The small molecule below binds the protein below.
Small molecule (SMILES): CC(=O)[C@H]1CC[C@H]2[C@@H]3CCC4=CC(=O)CC[C@]4(C)[C@H]3CC[C@]12C

Sequence of chain 1.A:
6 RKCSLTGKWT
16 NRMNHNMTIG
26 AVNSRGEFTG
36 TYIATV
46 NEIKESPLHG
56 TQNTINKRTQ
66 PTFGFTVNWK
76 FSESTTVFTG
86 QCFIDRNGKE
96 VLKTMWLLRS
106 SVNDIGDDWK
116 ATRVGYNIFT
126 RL

Sequence of chain 2.A:
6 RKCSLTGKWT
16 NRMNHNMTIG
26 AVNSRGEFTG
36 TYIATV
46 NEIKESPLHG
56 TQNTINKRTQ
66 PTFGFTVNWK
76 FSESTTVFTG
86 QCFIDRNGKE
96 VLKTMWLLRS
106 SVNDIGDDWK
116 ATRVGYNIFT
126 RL

Binding-site contacts:
Ligand atom O20 contacts residue PHE83 of chain 2.A at 3.5 Å.
Ligand atom C19 contacts residue TRP74 of chain 2.A at 3.8 Å (hydrophobic).
Ligand atom C20 contacts residue ASN122 of chain 2.A at 3.3 Å.
Ligand atom C16 contacts residue TRP101 of chain 2.A at 3.6 Å (hydrophobic).
Ligand atom C4 contacts residue PHE76 of chain 2.A at 3.5 Å (hydrophobic).
Ligand atom C18 contacts residue HIS20 of chain 2.A at 3.6 Å.
Ligand atom O3 contacts residue VAL41 of chain 2.A at 3.9 Å.
Ligand atom O20 contacts residue ASN122 of chain 2.A at 2.4 Å (h-bond).
Ligand atom C11 contacts residue TRP114 of chain 1.A at 4.1 Å (hydrophobic).
Ligand atom C21 contacts residue TRP101 of chain 2.A at 3.8 Å (hydrophobic).
Ligand atom C3 contacts residue VAL41 of chain 2.A at 3.9 Å (hydrophobic).
Ligand atom C21 contacts residue ASN122 of chain 2.A at 3.4 Å.
Ligand atom C17 contacts residue TRP101 of chain 2.A at 3.8 Å (hydrophobic).
Ligand atom C1 contacts residue THR40 of chain 2.A at 3.6 Å.
Ligand atom C2 contacts residue VAL41 of chain 2.A at 4.1 Å (hydrophobic).
Ligand atom C20 contacts residue TRP101 of chain 2.A at 3.3 Å (hydrophobic).
Ligand atom C19 contacts residue PHE76 of chain 2.A at 3.5 Å (hydrophobic).
Ligand atom C2 contacts residue THR40 of chain 2.A at 4.0 Å.
Ligand atom C16 contacts residue PHE83 of chain 2.A at 4.2 Å (hydrophobic).
Ligand atom C18 contacts residue TYR37 of chain 2.A at 3.8 Å (hydrophobic).
Ligand atom C8 contacts residue TRP74 of chain 2.A at 3.8 Å (hydrophobic).
Ligand atom C15 contacts residue TRP74 of chain 2.A at 3.9 Å (hydrophobic).
Ligand atom C21 contacts residue TRP114 of chain 1.A at 4.2 Å (hydrophobic).
Ligand atom C21 contacts residue MET18 of chain 2.A at 3.6 Å (hydrophobic).
Ligand atom C6 contacts residue PHE76 of chain 2.A at 3.8 Å (hydrophobic).
Ligand atom C16 contacts residue THR81 of chain 2.A at 3.9 Å.
Ligand atom C17 contacts residue TRP114 of chain 1.A at 4.0 Å (hydrophobic).
Ligand atom C5 contacts residue PHE76 of chain 2.A at 3.7 Å (hydrophobic).
Ligand atom C15 contacts residue THR81 of chain 2.A at 3.3 Å.
Ligand atom O20 contacts residue TRP101 of chain 2.A at 3.0 Å (h-bond).
Ligand atom C9 contacts residue TRP114 of chain 1.A at 3.8 Å (hydrophobic).
Ligand atom C14 contacts residue TRP114 of chain 1.A at 3.9 Å (hydrophobic).
Ligand atom C12 contacts residue TRP114 of chain 1.A at 3.8 Å (hydrophobic).
Ligand atom C6 contacts residue TRP74 of chain 2.A at 4.1 Å (hydrophobic).
Ligand atom C12 contacts residue HIS20 of chain 2.A at 3.8 Å.
Ligand atom C19 contacts residue ALA39 of chain 2.A at 4.0 Å (hydrophobic).
Ligand atom C10 contacts residue PHE76 of chain 2.A at 4.2 Å (hydrophobic).
Ligand atom C18 contacts residue TRP74 of chain 2.A at 4.1 Å (hydrophobic).
Ligand atom C7 contacts residue TRP74 of chain 2.A at 3.9 Å (hydrophobic).
Ligand atom C11 contacts residue HIS20 of chain 2.A at 3.8 Å.